Sequence of chain 59.V:
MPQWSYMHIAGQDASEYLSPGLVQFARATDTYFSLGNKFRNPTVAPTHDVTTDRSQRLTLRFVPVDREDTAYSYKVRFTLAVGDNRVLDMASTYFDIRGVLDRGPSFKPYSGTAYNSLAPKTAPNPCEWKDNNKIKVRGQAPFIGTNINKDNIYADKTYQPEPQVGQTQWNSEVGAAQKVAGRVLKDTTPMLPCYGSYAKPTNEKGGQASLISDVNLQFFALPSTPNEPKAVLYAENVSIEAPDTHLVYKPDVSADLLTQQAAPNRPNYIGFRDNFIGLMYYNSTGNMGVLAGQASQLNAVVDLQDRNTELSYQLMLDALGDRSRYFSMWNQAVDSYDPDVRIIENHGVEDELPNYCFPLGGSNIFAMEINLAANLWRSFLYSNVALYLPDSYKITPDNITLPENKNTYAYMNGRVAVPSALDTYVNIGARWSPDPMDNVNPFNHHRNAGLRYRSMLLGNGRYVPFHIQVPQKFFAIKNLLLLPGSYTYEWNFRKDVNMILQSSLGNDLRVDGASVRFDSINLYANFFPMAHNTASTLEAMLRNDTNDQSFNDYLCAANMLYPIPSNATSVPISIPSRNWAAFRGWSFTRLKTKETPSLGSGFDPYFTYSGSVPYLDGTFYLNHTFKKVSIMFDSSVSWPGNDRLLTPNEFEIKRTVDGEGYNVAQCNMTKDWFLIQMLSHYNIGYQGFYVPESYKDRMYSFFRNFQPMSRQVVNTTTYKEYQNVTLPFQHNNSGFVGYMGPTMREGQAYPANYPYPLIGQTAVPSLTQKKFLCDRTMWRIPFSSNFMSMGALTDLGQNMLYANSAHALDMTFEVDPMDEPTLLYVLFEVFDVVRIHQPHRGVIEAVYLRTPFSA

Binding-site contacts:
Ligand atom CB contacts residue GLU894 of chain 59.T at 4.2 Å.
Ligand atom CD contacts residue ARG46 of chain 59.V at 3.9 Å.
Ligand atom O contacts residue ARG649 of chain 59.T at 3.2 Å (salt-bridge).
Ligand atom CD2 contacts residue GLU894 of chain 59.T at 4.2 Å.
Ligand atom ND1 contacts residue GLU894 of chain 59.T at 3.9 Å.
Ligand atom C contacts residue TYR619 of chain 59.T at 3.4 Å (hydrophobic).
Ligand atom CE1 contacts residue GLU894 of chain 59.T at 4.3 Å.
Ligand atom N contacts residue ASN617 of chain 59.T at 2.8 Å (h-bond).
Ligand atom N contacts residue ASP618 of chain 59.T at 3.5 Å (salt-bridge).
Ligand atom CE1 contacts residue LEU348 of chain 59.T at 4.0 Å (hydrophobic).
Ligand atom ND1 contacts residue LEU348 of chain 59.T at 4.2 Å.
Ligand atom CB contacts residue ARG649 of chain 59.T at 3.6 Å.
Ligand atom CB contacts residue PHE896 of chain 59.T at 3.9 Å (hydrophobic).
Ligand atom CD contacts residue CYS621 of chain 59.T at 4.2 Å (hydrophobic).
Ligand atom CA contacts residue ASN617 of chain 59.T at 4.2 Å.
Ligand atom CG contacts residue ASN617 of chain 59.T at 3.6 Å.
Ligand atom C contacts residue ASN617 of chain 59.T at 4.2 Å.
Ligand atom CD contacts residue ASN617 of chain 59.T at 2.8 Å.
Ligand atom N contacts residue TYR619 of chain 59.T at 3.7 Å.
Ligand atom N contacts residue ARG649 of chain 59.T at 3.8 Å.
Ligand atom CB contacts residue TYR619 of chain 59.T at 3.1 Å (hydrophobic).
Ligand atom CA contacts residue TYR619 of chain 59.T at 3.6 Å (hydrophobic).
Ligand atom CG contacts residue PHE896 of chain 59.T at 3.4 Å (hydrophobic).
Ligand atom O contacts residue ARG845 of chain 59.T at 4.2 Å.
Ligand atom CE1 contacts residue MET843 of chain 59.T at 4.1 Å (hydrophobic).
Ligand atom O contacts residue TYR619 of chain 59.T at 3.9 Å.
Ligand atom CB contacts residue TYR619 of chain 59.T at 4.0 Å (hydrophobic).
Ligand atom CB contacts residue ARG649 of chain 59.T at 3.8 Å.
Ligand atom CG contacts residue ARG46 of chain 59.V at 3.7 Å.
Ligand atom C contacts residue ARG649 of chain 59.T at 3.8 Å.
Ligand atom CD2 contacts residue ARG845 of chain 59.T at 3.8 Å.
Ligand atom N contacts residue TYR619 of chain 59.T at 3.4 Å.
Ligand atom C contacts residue ARG649 of chain 59.T at 4.2 Å.
Ligand atom N contacts residue CYS621 of chain 59.T at 3.2 Å (h-bond).
Ligand atom CB contacts residue CYS621 of chain 59.T at 3.7 Å (hydrophobic).
Ligand atom CA contacts residue ARG649 of chain 59.T at 4.0 Å.
Ligand atom CG contacts residue GLU894 of chain 59.T at 3.8 Å.
Ligand atom CA contacts residue TYR619 of chain 59.T at 3.8 Å (hydrophobic).
Ligand atom CA contacts residue ARG649 of chain 59.T at 3.9 Å.
Ligand atom CA contacts residue CYS621 of chain 59.T at 3.1 Å (hydrophobic).

A small-molecule ligand and the protein it binds are described below.
Small molecule (SMILES): NC(N)=NCCC[C@H](NC(=O)[C@@H]1CCCN1)C(=O)N[C@H](C=O)CC1=NC=NC1

Sequence of chain 59.T:
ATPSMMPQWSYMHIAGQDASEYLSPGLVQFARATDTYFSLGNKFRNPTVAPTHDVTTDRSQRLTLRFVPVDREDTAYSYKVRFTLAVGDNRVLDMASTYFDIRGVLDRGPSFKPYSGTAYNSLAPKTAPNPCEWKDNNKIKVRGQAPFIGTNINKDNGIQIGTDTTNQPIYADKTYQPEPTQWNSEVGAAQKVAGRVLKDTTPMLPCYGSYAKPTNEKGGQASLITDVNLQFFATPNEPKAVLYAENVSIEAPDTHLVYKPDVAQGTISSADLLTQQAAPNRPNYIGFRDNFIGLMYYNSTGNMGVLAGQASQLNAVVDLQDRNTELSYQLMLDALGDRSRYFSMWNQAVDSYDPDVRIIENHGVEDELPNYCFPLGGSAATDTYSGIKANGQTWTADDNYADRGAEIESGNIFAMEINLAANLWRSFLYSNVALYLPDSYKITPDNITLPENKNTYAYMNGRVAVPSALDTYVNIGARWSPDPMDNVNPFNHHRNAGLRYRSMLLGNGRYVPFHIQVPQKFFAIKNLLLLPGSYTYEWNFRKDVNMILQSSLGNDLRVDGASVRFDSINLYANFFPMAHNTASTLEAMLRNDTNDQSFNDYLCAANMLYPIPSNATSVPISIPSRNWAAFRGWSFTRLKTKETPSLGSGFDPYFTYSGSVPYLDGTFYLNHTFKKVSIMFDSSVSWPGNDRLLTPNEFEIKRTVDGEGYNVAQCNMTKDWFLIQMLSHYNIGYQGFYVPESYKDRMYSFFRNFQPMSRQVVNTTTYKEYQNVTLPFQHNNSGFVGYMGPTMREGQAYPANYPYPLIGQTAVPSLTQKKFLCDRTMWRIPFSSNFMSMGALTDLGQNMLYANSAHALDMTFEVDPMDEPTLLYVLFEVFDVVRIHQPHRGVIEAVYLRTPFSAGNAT